Sequence of chain 1.I:
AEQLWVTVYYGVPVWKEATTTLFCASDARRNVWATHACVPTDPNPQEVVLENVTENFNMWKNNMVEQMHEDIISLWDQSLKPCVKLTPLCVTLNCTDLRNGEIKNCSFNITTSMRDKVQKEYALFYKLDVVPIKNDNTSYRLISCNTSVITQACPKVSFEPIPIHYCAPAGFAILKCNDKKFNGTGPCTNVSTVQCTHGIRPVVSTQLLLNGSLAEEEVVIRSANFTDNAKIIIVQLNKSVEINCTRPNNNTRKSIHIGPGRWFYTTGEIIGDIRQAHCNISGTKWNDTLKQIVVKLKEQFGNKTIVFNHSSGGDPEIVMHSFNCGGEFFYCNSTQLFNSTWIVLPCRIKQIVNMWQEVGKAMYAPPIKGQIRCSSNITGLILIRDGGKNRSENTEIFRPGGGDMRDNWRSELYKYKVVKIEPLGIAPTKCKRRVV

This small molecule binds to this protein.
Small molecule (SMILES): CC(=O)N[C@@H]1[C@@H](O)[C@H](O)[C@@H](CO)O[C@H]1O

Binding-site contacts:
Ligand atom C2 contacts residue GLN352 of chain 1.I at 3.9 Å.
Ligand atom C3 contacts residue GLU277 of chain 1.I at 4.2 Å.
Ligand atom C6 contacts residue LYS299 of chain 1.I at 3.8 Å.
Ligand atom O5 contacts residue GLU277 of chain 1.I at 4.5 Å.
Ligand atom O7 contacts residue GLN352 of chain 1.I at 3.7 Å.
Ligand atom C2 contacts residue ASN298 of chain 1.I at 2.4 Å.
Ligand atom O5 contacts residue ASN298 of chain 1.I at 2.3 Å (h-bond).
Ligand atom N2 contacts residue ASN298 of chain 1.I at 3.0 Å (h-bond).
Ligand atom C8 contacts residue GLU278 of chain 1.I at 3.8 Å.
Ligand atom C5 contacts residue ASN298 of chain 1.I at 3.6 Å.
Ligand atom C7 contacts residue GLN352 of chain 1.I at 3.5 Å.
Ligand atom C8 contacts residue GLN352 of chain 1.I at 4.0 Å.
Ligand atom C1 contacts residue GLU278 of chain 1.I at 4.3 Å.
Ligand atom C1 contacts residue GLN352 of chain 1.I at 4.1 Å.
Ligand atom C8 contacts residue GLU277 of chain 1.I at 4.3 Å.
Ligand atom C7 contacts residue GLU277 of chain 1.I at 4.2 Å.
Ligand atom N2 contacts residue GLN352 of chain 1.I at 3.7 Å.
Ligand atom C7 contacts residue ASN298 of chain 1.I at 3.9 Å.
Ligand atom C1 contacts residue GLU277 of chain 1.I at 3.3 Å.
Ligand atom O7 contacts residue ASN298 of chain 1.I at 4.4 Å.
Ligand atom C3 contacts residue ASN298 of chain 1.I at 3.8 Å.
Ligand atom N2 contacts residue GLU277 of chain 1.I at 3.1 Å (salt-bridge).
Ligand atom O5 contacts residue LYS299 of chain 1.I at 4.2 Å.
Ligand atom C2 contacts residue GLU277 of chain 1.I at 3.6 Å.
Ligand atom C4 contacts residue ASN298 of chain 1.I at 4.2 Å.
Ligand atom C1 contacts residue ASN298 of chain 1.I at 1.4 Å.
Ligand atom N2 contacts residue GLU278 of chain 1.I at 4.0 Å.